A small-molecule ligand and the protein it binds are described below.
Small molecule (SMILES): CCNC(=O)c1c(C)sc2nc(Cn3nc(C(F)(F)F)cc3Cl)cc(=O)n12

Binding-site contacts:
Ligand atom N21 contacts residue GLY243 of chain 1.A at 3.4 Å (h-bond).
Ligand atom C6 contacts residue TYR144 of chain 1.B at 3.6 Å (hydrophobic).
Ligand atom C11 contacts residue TYR144 of chain 1.B at 3.4 Å (hydrophobic).
Ligand atom C1 contacts residue PRO129 of chain 1.A at 3.7 Å (hydrophobic).
Ligand atom O12 contacts residue TYR144 of chain 1.B at 3.6 Å.
Ligand atom N15 contacts residue GLU132 of chain 1.A at 3.5 Å.
Ligand atom C11 contacts residue PRO129 of chain 1.A at 3.6 Å (hydrophobic).
Ligand atom C19 contacts residue HIS273 of chain 1.B at 3.6 Å.
Ligand atom C6 contacts residue PRO129 of chain 1.A at 3.5 Å (hydrophobic).
Ligand atom S8 contacts residue GLU132 of chain 1.A at 3.4 Å (salt-bridge).
Ligand atom C20 contacts residue THR242 of chain 1.A at 3.7 Å.
Ligand atom C16 contacts residue THR242 of chain 1.A at 3.2 Å.
Ligand atom C13 contacts residue PRO129 of chain 1.A at 3.4 Å (hydrophobic).
Ligand atom C1 contacts residue LEU262 of chain 1.A at 3.7 Å (hydrophobic).
Ligand atom N3 contacts residue PRO129 of chain 1.A at 2.8 Å (h-bond).
Ligand atom C1 contacts residue VAL128 of chain 1.A at 3.6 Å (hydrophobic).
Ligand atom C13 contacts residue TYR144 of chain 1.B at 3.6 Å (hydrophobic).
Ligand atom S8 contacts residue PHE130 of chain 1.A at 3.6 Å.
Ligand atom C27 contacts residue VAL266 of chain 1.A at 3.7 Å (hydrophobic).
Ligand atom S8 contacts residue VAL131 of chain 1.A at 3.6 Å.
Ligand atom N17 contacts residue THR242 of chain 1.A at 3.5 Å (h-bond).
Ligand atom C19 contacts residue PRO141 of chain 1.B at 3.5 Å (hydrophobic).
Ligand atom F24 contacts residue PRO129 of chain 1.A at 3.3 Å.
Ligand atom S8 contacts residue TYR144 of chain 1.B at 3.7 Å.
Ligand atom O12 contacts residue PRO141 of chain 1.B at 3.7 Å.
Ligand atom C27 contacts residue PHE130 of chain 1.A at 3.4 Å (hydrophobic).
Ligand atom C7 contacts residue TYR144 of chain 1.B at 3.6 Å (hydrophobic).
Ligand atom C4 contacts residue PRO129 of chain 1.A at 3.7 Å (hydrophobic).
Ligand atom F25 contacts residue LEU270 of chain 1.B at 3.1 Å.
Ligand atom N10 contacts residue TYR144 of chain 1.B at 3.4 Å.
Ligand atom N10 contacts residue PRO129 of chain 1.A at 3.7 Å.
Ligand atom F24 contacts residue LYS140 of chain 1.B at 3.5 Å.
Ligand atom F23 contacts residue THR242 of chain 1.A at 2.8 Å.
Ligand atom N21 contacts residue THR242 of chain 1.A at 3.2 Å.
Ligand atom F23 contacts residue ILE116 of chain 1.A at 3.6 Å.
Ligand atom N21 contacts residue PRO129 of chain 1.A at 3.5 Å.
Ligand atom C2 contacts residue PRO129 of chain 1.A at 3.6 Å (hydrophobic).
Ligand atom F24 contacts residue PRO141 of chain 1.B at 3.4 Å.
Ligand atom CL2 contacts residue TYR144 of chain 1.B at 3.6 Å.
Ligand atom F23 contacts residue GLY243 of chain 1.A at 3.4 Å.

Sequence of chain 1.B:
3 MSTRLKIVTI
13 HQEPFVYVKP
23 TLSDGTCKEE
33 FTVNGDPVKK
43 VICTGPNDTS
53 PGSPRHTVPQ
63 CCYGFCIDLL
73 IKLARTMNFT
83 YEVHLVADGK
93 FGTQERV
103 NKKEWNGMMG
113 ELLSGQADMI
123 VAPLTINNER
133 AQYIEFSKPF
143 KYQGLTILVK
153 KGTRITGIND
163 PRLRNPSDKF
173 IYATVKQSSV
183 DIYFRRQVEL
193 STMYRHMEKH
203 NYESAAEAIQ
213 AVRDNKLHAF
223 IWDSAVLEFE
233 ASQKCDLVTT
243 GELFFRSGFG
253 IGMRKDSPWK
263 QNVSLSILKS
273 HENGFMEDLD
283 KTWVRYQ

Sequence of chain 1.A:
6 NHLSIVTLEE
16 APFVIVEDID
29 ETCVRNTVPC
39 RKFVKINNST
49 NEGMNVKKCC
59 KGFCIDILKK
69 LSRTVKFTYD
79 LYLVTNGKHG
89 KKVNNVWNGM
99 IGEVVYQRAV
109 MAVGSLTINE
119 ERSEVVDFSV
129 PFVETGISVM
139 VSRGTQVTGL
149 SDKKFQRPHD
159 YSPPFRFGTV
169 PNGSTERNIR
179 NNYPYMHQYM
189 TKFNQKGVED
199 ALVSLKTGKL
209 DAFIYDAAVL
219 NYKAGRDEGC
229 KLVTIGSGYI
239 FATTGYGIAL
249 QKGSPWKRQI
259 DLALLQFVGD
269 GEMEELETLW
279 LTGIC